Sequence of chain 2.A:
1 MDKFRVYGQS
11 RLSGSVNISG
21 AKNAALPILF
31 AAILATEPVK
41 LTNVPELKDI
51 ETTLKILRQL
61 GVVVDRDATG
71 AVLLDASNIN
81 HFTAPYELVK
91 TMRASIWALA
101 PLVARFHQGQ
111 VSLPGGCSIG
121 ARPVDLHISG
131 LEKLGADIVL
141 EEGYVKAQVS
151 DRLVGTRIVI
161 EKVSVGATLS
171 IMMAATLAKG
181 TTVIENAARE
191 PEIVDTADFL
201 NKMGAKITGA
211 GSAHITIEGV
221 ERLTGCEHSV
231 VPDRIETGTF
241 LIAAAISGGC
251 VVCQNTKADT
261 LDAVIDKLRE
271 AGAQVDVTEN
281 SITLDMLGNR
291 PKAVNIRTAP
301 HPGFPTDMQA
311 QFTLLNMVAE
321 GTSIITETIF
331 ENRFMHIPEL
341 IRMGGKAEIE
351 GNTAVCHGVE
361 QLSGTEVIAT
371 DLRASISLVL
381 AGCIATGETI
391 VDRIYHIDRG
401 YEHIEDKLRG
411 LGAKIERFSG

Binding-site contacts:
Ligand atom PB contacts residue ARG122 of chain 2.A at 3.6 Å.
Ligand atom O2 contacts residue PRO123 of chain 2.A at 3.5 Å.
Ligand atom N3 contacts residue LEU126 of chain 2.A at 3.6 Å.
Ligand atom C4' contacts residue ASP307 of chain 2.A at 3.5 Å.
Ligand atom O4 contacts residue HIS127 of chain 2.A at 3.5 Å.
Ligand atom O4' contacts residue THR306 of chain 2.A at 3.6 Å.
Ligand atom N3 contacts residue PRO123 of chain 2.A at 3.3 Å (h-bond).
Ligand atom O4 contacts residue ASP125 of chain 2.A at 3.4 Å (salt-bridge).
Ligand atom C5 contacts residue PRO123 of chain 2.A at 3.5 Å (hydrophobic).
Ligand atom O1A contacts residue VAL165 of chain 2.A at 3.1 Å (h-bond).
Ligand atom O4' contacts residue PHE330 of chain 2.A at 3.4 Å.
Ligand atom O2A contacts residue SER164 of chain 2.A at 3.5 Å.
Ligand atom O2B contacts residue GLY166 of chain 2.A at 3.5 Å (h-bond).
Ligand atom O2' contacts residue ARG122 of chain 2.A at 3.4 Å.
Ligand atom C3B contacts residue ILE329 of chain 2.A at 3.6 Å (hydrophobic).
Ligand atom O4 contacts residue PRO123 of chain 2.A at 3.5 Å (h-bond).
Ligand atom O2' contacts residue ALA121 of chain 2.A at 2.6 Å (h-bond).
Ligand atom O4 contacts residue LEU126 of chain 2.A at 2.8 Å (h-bond).
Ligand atom O3' contacts residue ASP307 of chain 2.A at 3.3 Å (salt-bridge).
Ligand atom O4' contacts residue ASP307 of chain 2.A at 2.7 Å (salt-bridge).
Ligand atom O3' contacts residue ASN23 of chain 2.A at 3.3 Å (h-bond).
Ligand atom O4' contacts residue ARG333 of chain 2.A at 3.5 Å (salt-bridge).
Ligand atom O1B contacts residue ARG122 of chain 2.A at 2.9 Å (salt-bridge).
Ligand atom O2A contacts residue VAL165 of chain 2.A at 2.7 Å (h-bond).
Ligand atom C2' contacts residue ASN23 of chain 2.A at 3.4 Å.
Ligand atom C5 contacts residue SER164 of chain 2.A at 3.4 Å.
Ligand atom N2' contacts residue ASN23 of chain 2.A at 3.5 Å (h-bond).
Ligand atom O7' contacts residue ASN23 of chain 2.A at 3.1 Å.
Ligand atom O7' contacts residue TRP97 of chain 2.A at 3.6 Å.
Ligand atom O1A contacts residue SER164 of chain 2.A at 2.6 Å (h-bond).
Ligand atom O4 contacts residue VAL124 of chain 2.A at 3.2 Å.
Ligand atom N3 contacts residue ASP125 of chain 2.A at 3.0 Å (salt-bridge).
Ligand atom O1' contacts residue ARG122 of chain 2.A at 3.2 Å (salt-bridge).
Ligand atom C4 contacts residue LEU126 of chain 2.A at 3.5 Å (hydrophobic).
Ligand atom C7' contacts residue ASN23 of chain 2.A at 3.4 Å.
Ligand atom C3B contacts residue PHE330 of chain 2.A at 3.6 Å (hydrophobic).
Ligand atom PA contacts residue VAL165 of chain 2.A at 3.4 Å.
Ligand atom O3B contacts residue ILE329 of chain 2.A at 2.8 Å (h-bond).
Ligand atom O1A contacts residue GLY166 of chain 2.A at 3.1 Å (h-bond).
Ligand atom C4 contacts residue PRO123 of chain 2.A at 3.1 Å (hydrophobic).

This protein binds this small molecule.
Small molecule (SMILES): CC(=O)N[C@H]1[C@@H](O[P](=O)(O)O[P](=O)(O)OC[C@H]2O[C@@H](n3ccc(=O)[nH]c3=O)[C@H](O)[C@@H]2O)O[C@H](CO)[C@@H](O)[C@@H]1O